Binding-site contacts:
Ligand atom OAH contacts residue SER499 of chain 1.B at 2.9 Å (h-bond).
Ligand atom CAF contacts residue LEU500 of chain 1.B at 3.5 Å (hydrophobic).
Ligand atom OAL contacts residue ALA496 of chain 1.B at 3.4 Å.
Ligand atom SAT contacts residue SER499 of chain 1.B at 3.8 Å.
Ligand atom OAL contacts residue ARG89 of chain 1.B at 3.9 Å.
Ligand atom NAP contacts residue ALA496 of chain 1.B at 3.3 Å.
Ligand atom NAP contacts residue SER499 of chain 1.B at 3.8 Å.
Ligand atom OAQ contacts residue ALA496 of chain 1.B at 3.3 Å.
Ligand atom CAO contacts residue VAL318 of chain 1.B at 3.4 Å (hydrophobic).
Ligand atom OAH contacts residue ALA496 of chain 1.B at 3.9 Å.
Ligand atom CAW contacts residue PHE487 of chain 1.B at 3.9 Å (hydrophobic).
Ligand atom CAW contacts residue MET491 of chain 1.B at 3.7 Å (hydrophobic).
Ligand atom SAE contacts residue LEU500 of chain 1.B at 3.8 Å.
Ligand atom NAP contacts residue VAL318 of chain 1.B at 3.8 Å.
Ligand atom CAO contacts residue TYR324 of chain 1.B at 3.9 Å (hydrophobic).
Ligand atom OAK contacts residue VAL85 of chain 1.B at 2.9 Å.
Ligand atom CAN contacts residue VAL318 of chain 1.B at 3.6 Å (hydrophobic).
Ligand atom CAO contacts residue LEU328 of chain 1.B at 3.6 Å (hydrophobic).
Ligand atom SAT contacts residue ALA496 of chain 1.B at 3.8 Å.
Ligand atom CAF contacts residue LEU86 of chain 1.B at 3.5 Å (hydrophobic).
Ligand atom CAF contacts residue MET82 of chain 1.B at 3.8 Å (hydrophobic).
Ligand atom CAM contacts residue MET82 of chain 1.B at 3.6 Å (hydrophobic).
Ligand atom CAR contacts residue ALA496 of chain 1.B at 3.5 Å (hydrophobic).
Ligand atom CAI contacts residue LEU500 of chain 1.B at 3.7 Å (hydrophobic).
Ligand atom CAM contacts residue LEU86 of chain 1.B at 3.5 Å (hydrophobic).
Ligand atom SAT contacts residue GLY495 of chain 1.B at 3.6 Å.
Ligand atom CAI contacts residue ILE314 of chain 1.B at 3.6 Å (hydrophobic).
Ligand atom CAG contacts residue VAL318 of chain 1.B at 3.5 Å (hydrophobic).
Ligand atom CAC contacts residue VAL318 of chain 1.B at 3.4 Å (hydrophobic).
Ligand atom CAD contacts residue LEU500 of chain 1.B at 3.5 Å (hydrophobic).
Ligand atom CAB contacts residue LEU500 of chain 1.B at 3.7 Å (hydrophobic).
Ligand atom OAH contacts residue VAL318 of chain 1.B at 3.6 Å.
Ligand atom CAW contacts residue TRP356 of chain 1.B at 3.2 Å (hydrophobic).
Ligand atom CAG contacts residue ALA496 of chain 1.B at 3.8 Å (hydrophobic).
Ligand atom CAM contacts residue LEU500 of chain 1.B at 3.9 Å (hydrophobic).
Ligand atom CAN contacts residue ALA496 of chain 1.B at 3.4 Å (hydrophobic).
Ligand atom OAL contacts residue LEU500 of chain 1.B at 3.0 Å.
Ligand atom OAH contacts residue LEU500 of chain 1.B at 3.9 Å.
Ligand atom CAU contacts residue ILE492 of chain 1.B at 3.8 Å (hydrophobic).
Ligand atom CAA contacts residue LEU500 of chain 1.B at 3.6 Å (hydrophobic).

Sequence of chain 1.B:
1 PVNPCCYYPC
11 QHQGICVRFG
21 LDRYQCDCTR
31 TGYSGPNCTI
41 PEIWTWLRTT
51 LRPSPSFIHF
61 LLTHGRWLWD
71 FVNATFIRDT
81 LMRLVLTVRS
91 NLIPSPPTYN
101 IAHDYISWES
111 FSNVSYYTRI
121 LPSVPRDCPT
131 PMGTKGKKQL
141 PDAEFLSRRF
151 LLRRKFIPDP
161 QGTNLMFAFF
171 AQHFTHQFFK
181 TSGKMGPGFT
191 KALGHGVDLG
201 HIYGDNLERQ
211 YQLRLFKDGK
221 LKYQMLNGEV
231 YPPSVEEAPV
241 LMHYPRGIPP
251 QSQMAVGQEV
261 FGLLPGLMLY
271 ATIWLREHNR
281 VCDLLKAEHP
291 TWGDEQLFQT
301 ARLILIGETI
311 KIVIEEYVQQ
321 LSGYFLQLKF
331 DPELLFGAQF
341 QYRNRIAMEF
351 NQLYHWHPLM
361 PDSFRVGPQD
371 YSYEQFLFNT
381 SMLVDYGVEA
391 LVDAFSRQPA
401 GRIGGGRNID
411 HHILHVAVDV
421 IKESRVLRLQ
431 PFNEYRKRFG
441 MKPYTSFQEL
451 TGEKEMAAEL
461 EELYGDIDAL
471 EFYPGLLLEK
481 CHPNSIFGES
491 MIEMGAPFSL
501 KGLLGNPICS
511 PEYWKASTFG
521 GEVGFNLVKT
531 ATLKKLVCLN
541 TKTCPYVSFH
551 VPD

This small molecule binds to this protein.
Small molecule (SMILES): Cc1cnc(NC(=O)C2=C(O)c3ccccc3S(=O)(=O)N2C)s1